The small molecule below binds the protein below.
Small molecule (SMILES): O=C(O)[C@@H]1O[C@H](O[C@H]2[C@@H](OS(=O)(=O)O)O[C@@H](O)[C@H](NS(=O)(=O)O)[C@H]2O)[C@@H](OS(=O)(=O)O)[C@H](O)[C@@H]1O

Sequence of chain 57.H:
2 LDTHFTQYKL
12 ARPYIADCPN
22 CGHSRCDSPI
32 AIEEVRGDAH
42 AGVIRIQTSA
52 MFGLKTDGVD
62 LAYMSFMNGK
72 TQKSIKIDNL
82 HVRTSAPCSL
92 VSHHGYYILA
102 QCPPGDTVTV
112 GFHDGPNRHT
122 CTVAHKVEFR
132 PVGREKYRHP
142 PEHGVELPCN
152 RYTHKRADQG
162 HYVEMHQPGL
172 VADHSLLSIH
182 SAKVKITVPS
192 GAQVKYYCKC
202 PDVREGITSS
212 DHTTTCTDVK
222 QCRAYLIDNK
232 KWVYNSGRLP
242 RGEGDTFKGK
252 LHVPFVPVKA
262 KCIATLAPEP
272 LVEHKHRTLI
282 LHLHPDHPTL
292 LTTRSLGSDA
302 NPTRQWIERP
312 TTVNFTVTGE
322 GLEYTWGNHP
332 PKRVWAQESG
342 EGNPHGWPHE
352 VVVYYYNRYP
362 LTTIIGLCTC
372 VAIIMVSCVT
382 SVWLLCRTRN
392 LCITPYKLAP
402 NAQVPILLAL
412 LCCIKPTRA

Binding-site contacts:
Ligand atom O5B contacts residue LYS156 of chain 57.H at 3.3 Å.
Ligand atom OAH contacts residue ARG157 of chain 57.H at 3.1 Å (salt-bridge).
Ligand atom OBI contacts residue LYS156 of chain 57.H at 4.0 Å.
Ligand atom OAF contacts residue ALA158 of chain 57.H at 3.3 Å.
Ligand atom C6 contacts residue HIS94 of chain 57.H at 3.9 Å.
Ligand atom C4 contacts residue LYS156 of chain 57.H at 4.0 Å.
Ligand atom O4 contacts residue HIS155 of chain 57.H at 3.5 Å (h-bond).
Ligand atom OAH contacts residue ASP3 of chain 57.H at 4.0 Å.
Ligand atom O3 contacts residue ARG157 of chain 57.H at 3.3 Å (salt-bridge).
Ligand atom O6A contacts residue SER93 of chain 57.H at 3.2 Å.
Ligand atom O6B contacts residue HIS155 of chain 57.H at 3.3 Å (h-bond).
Ligand atom C3 contacts residue ALA158 of chain 57.H at 4.0 Å (hydrophobic).
Ligand atom O3 contacts residue ALA158 of chain 57.H at 3.0 Å (h-bond).
Ligand atom SAG contacts residue THR4 of chain 57.H at 3.9 Å.
Ligand atom O6B contacts residue LEU62 of chain 57.H at 4.0 Å.
Ligand atom C2 contacts residue ALA158 of chain 57.H at 3.7 Å (hydrophobic).
Ligand atom C6 contacts residue SER93 of chain 57.H at 4.0 Å.
Ligand atom SAG contacts residue ARG157 of chain 57.H at 3.6 Å (salt-bridge).
Ligand atom OAH contacts residue THR4 of chain 57.H at 3.7 Å.
Ligand atom OAF contacts residue THR4 of chain 57.H at 2.9 Å (h-bond).
Ligand atom O5 contacts residue LYS156 of chain 57.H at 3.4 Å.
Ligand atom O4 contacts residue SER93 of chain 57.H at 3.0 Å (h-bond).
Ligand atom C5 contacts residue HIS155 of chain 57.H at 4.0 Å.
Ligand atom C3 contacts residue ARG157 of chain 57.H at 3.7 Å.
Ligand atom O6A contacts residue LEU62 of chain 57.H at 3.4 Å.
Ligand atom O6A contacts residue HIS155 of chain 57.H at 3.8 Å.
Ligand atom C5 contacts residue LEU62 of chain 57.H at 3.8 Å (hydrophobic).
Ligand atom O3 contacts residue LYS156 of chain 57.H at 3.0 Å.
Ligand atom O5 contacts residue ARG157 of chain 57.H at 3.8 Å.
Ligand atom O6B contacts residue LYS156 of chain 57.H at 3.3 Å.
Ligand atom O6A contacts residue HIS94 of chain 57.H at 3.2 Å (h-bond).
Ligand atom O6B contacts residue HIS94 of chain 57.H at 4.0 Å.
Ligand atom C6 contacts residue LEU62 of chain 57.H at 3.5 Å (hydrophobic).
Ligand atom O6B contacts residue ARG157 of chain 57.H at 3.3 Å (salt-bridge).
Ligand atom O5 contacts residue HIS155 of chain 57.H at 3.6 Å.
Ligand atom C6 contacts residue HIS155 of chain 57.H at 3.4 Å.
Ligand atom C3 contacts residue LYS156 of chain 57.H at 4.0 Å.
Ligand atom OAF contacts residue ARG157 of chain 57.H at 2.8 Å (salt-bridge).
Ligand atom OAH contacts residue LEU2 of chain 57.H at 2.8 Å (h-bond).
Ligand atom O4 contacts residue LYS156 of chain 57.H at 3.5 Å.